Binding-site contacts:
Ligand atom O1 contacts residue SER133 of chain 1.A at 3.1 Å.
Ligand atom C8 contacts residue GOL1 of chain 1.E at 3.5 Å.
Ligand atom C12 contacts residue LEU201 of chain 1.A at 3.9 Å (hydrophobic).
Ligand atom C9 contacts residue LEU201 of chain 1.A at 3.9 Å (hydrophobic).
Ligand atom O3 contacts residue ZN1 of chain 1.C at 4.1 Å.
Ligand atom C15 contacts residue ALA136 of chain 1.A at 3.7 Å (hydrophobic).
Ligand atom O3 contacts residue TRP212 of chain 1.A at 3.5 Å.
Ligand atom C13 contacts residue HIS94 of chain 1.A at 4.1 Å.
Ligand atom O2 contacts residue VAL144 of chain 1.A at 3.9 Å.
Ligand atom C10 contacts residue LEU201 of chain 1.A at 3.7 Å (hydrophobic).
Ligand atom O2 contacts residue ZN1 of chain 1.C at 2.9 Å.
Ligand atom C8 contacts residue THR203 of chain 1.A at 3.3 Å.
Ligand atom C11 contacts residue LEU201 of chain 1.A at 3.8 Å (hydrophobic).
Ligand atom S2 contacts residue HIS94 of chain 1.A at 3.9 Å.
Ligand atom N2 contacts residue ZN1 of chain 1.C at 2.0 Å.
Ligand atom O3 contacts residue LEU201 of chain 1.A at 3.4 Å.
Ligand atom O3 contacts residue SER200 of chain 1.A at 4.0 Å.
Ligand atom O2 contacts residue HIS94 of chain 1.A at 3.3 Å.
Ligand atom O2 contacts residue VAL122 of chain 1.A at 4.0 Å.
Ligand atom C12 contacts residue VAL122 of chain 1.A at 3.9 Å (hydrophobic).
Ligand atom C10 contacts residue GOL1 of chain 1.E at 3.7 Å.
Ligand atom C19 contacts residue LEU201 of chain 1.A at 3.9 Å (hydrophobic).
Ligand atom N2 contacts residue THR202 of chain 1.A at 2.9 Å (h-bond).
Ligand atom S2 contacts residue THR202 of chain 1.A at 3.8 Å.
Ligand atom N2 contacts residue GLU107 of chain 1.A at 4.1 Å.
Ligand atom N2 contacts residue HIS120 of chain 1.A at 3.4 Å (h-bond).
Ligand atom N2 contacts residue HIS96 of chain 1.A at 3.3 Å (h-bond).
Ligand atom C9 contacts residue GOL1 of chain 1.E at 3.5 Å.
Ligand atom C11 contacts residue GOL1 of chain 1.E at 3.8 Å.
Ligand atom O2 contacts residue HIS120 of chain 1.A at 3.3 Å (h-bond).
Ligand atom O3 contacts residue THR202 of chain 1.A at 2.9 Å (h-bond).
Ligand atom C8 contacts residue LEU201 of chain 1.A at 3.8 Å (hydrophobic).
Ligand atom N2 contacts residue HIS94 of chain 1.A at 3.2 Å (h-bond).
Ligand atom O2 contacts residue TRP212 of chain 1.A at 4.0 Å.
Ligand atom C13 contacts residue GOL1 of chain 1.E at 3.7 Å.
Ligand atom S2 contacts residue ZN1 of chain 1.C at 3.0 Å.
Ligand atom C12 contacts residue GOL1 of chain 1.E at 3.8 Å.
Ligand atom C13 contacts residue LEU201 of chain 1.A at 4.0 Å (hydrophobic).
Ligand atom C9 contacts residue THR203 of chain 1.A at 3.2 Å.
Ligand atom S2 contacts residue HIS120 of chain 1.A at 3.9 Å.

Sequence of chain 1.A:
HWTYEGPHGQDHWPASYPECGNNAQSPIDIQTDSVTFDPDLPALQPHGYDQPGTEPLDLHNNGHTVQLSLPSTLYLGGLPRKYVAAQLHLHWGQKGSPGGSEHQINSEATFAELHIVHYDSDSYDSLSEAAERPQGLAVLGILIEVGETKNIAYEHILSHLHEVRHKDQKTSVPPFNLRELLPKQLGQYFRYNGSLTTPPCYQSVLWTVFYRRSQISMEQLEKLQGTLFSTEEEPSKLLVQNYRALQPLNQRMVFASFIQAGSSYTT

A protein and the small-molecule ligand that binds it are described below.
Small molecule (SMILES): Nc1ccc(C(=O)c2ccc(-c3ccc(S(N)(=O)=O)cc3)cc2)cc1